Binding-site contacts:
Ligand atom O4 contacts residue TYR28 of chain 1.C at 3.9 Å.
Ligand atom N2 contacts residue TYR28 of chain 1.C at 4.5 Å.
Ligand atom C3 contacts residue TYR28 of chain 1.C at 3.9 Å (hydrophobic).
Ligand atom C6 contacts residue ASN61 of chain 1.C at 4.4 Å.
Ligand atom C5 contacts residue ASN61 of chain 1.C at 3.8 Å.
Ligand atom C1 contacts residue ASN61 of chain 1.C at 3.5 Å.
Ligand atom O3 contacts residue TYR28 of chain 1.C at 4.4 Å.
Ligand atom O5 contacts residue ASN61 of chain 1.C at 3.5 Å (h-bond).

This protein binds this small molecule.
Small molecule (SMILES): CC(=O)N[C@@H]1[C@@H](O)[C@H](O)[C@@H](CO)O[C@H]1O

Sequence of chain 1.C:
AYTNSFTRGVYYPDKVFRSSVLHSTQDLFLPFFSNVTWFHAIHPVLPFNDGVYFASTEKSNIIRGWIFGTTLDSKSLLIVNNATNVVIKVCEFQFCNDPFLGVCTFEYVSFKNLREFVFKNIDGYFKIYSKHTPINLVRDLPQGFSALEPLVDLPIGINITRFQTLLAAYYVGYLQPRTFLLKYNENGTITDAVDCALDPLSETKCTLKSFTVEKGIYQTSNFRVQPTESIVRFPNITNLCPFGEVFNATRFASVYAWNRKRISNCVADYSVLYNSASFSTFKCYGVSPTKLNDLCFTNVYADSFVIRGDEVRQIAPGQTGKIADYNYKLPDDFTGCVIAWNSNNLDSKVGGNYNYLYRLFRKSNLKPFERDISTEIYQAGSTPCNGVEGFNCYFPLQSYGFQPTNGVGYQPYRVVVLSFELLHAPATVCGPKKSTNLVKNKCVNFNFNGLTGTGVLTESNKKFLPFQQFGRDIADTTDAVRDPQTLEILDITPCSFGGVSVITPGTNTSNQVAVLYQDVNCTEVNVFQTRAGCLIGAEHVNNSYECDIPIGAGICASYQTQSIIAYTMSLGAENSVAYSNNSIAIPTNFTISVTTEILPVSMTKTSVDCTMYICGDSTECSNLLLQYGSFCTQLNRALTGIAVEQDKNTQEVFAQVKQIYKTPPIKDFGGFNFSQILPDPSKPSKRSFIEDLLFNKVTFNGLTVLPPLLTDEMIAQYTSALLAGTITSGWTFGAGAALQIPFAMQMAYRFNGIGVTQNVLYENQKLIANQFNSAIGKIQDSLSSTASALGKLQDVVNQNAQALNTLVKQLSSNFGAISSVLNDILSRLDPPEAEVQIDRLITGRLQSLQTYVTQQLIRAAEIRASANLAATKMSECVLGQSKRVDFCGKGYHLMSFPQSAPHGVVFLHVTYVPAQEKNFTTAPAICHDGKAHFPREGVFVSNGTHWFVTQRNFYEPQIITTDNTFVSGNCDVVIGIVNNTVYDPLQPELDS